Sequence of chain 1.B:
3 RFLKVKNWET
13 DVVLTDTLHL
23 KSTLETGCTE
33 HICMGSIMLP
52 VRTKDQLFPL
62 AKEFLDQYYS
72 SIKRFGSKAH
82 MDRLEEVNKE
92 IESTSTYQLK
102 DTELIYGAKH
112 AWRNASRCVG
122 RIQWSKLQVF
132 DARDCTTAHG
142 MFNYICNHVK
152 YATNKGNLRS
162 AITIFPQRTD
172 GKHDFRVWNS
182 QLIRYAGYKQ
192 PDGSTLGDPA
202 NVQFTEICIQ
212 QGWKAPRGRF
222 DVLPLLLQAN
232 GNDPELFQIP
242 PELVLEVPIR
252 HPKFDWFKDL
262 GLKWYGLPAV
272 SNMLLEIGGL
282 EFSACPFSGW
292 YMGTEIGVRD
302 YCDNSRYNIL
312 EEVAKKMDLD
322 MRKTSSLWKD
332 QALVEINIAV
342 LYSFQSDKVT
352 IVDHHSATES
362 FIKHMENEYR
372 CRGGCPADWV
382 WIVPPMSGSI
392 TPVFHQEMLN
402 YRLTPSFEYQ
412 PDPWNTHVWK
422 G

This protein binds this small molecule.
Small molecule (SMILES): CN(C)c1ccc(CCNCc2ccc3ccc(N)nc3c2)cc1

Binding-site contacts:
Ligand atom C10 contacts residue GLU296 of chain 1.B at 3.5 Å.
Ligand atom C11 contacts residue VAL271 of chain 1.B at 4.0 Å (hydrophobic).
Ligand atom C23 contacts residue MET40 of chain 1.B at 3.6 Å (hydrophobic).
Ligand atom C10 contacts residue HEM1 of chain 1.H at 3.8 Å.
Ligand atom C28 contacts residue TRP10 of chain 1.A at 3.9 Å (hydrophobic).
Ligand atom C02 contacts residue HEM1 of chain 1.H at 3.7 Å.
Ligand atom C11 contacts residue HEM1 of chain 1.H at 3.1 Å.
Ligand atom C22 contacts residue H4B1 of chain 1.I at 3.7 Å.
Ligand atom C02 contacts residue TRP291 of chain 1.B at 4.0 Å (hydrophobic).
Ligand atom C07 contacts residue VAL271 of chain 1.B at 3.1 Å (hydrophobic).
Ligand atom C22 contacts residue MET40 of chain 1.B at 3.5 Å (hydrophobic).
Ligand atom C07 contacts residue HEM1 of chain 1.H at 3.5 Å.
Ligand atom C09 contacts residue GLU296 of chain 1.B at 3.5 Å.
Ligand atom C03 contacts residue HEM1 of chain 1.H at 2.8 Å.
Ligand atom C14 contacts residue HEM1 of chain 1.H at 3.3 Å.
Ligand atom C13 contacts residue HEM1 of chain 1.H at 3.2 Å.
Ligand atom C29 contacts residue TRP10 of chain 1.A at 3.7 Å (hydrophobic).
Ligand atom C02 contacts residue PRO269 of chain 1.B at 4.2 Å (hydrophobic).
Ligand atom N02 contacts residue GLU296 of chain 1.B at 2.6 Å (salt-bridge).
Ligand atom C09 contacts residue HEM1 of chain 1.H at 3.3 Å.
Ligand atom C06 contacts residue HEM1 of chain 1.H at 3.4 Å.
Ligand atom N02 contacts residue TRP291 of chain 1.B at 2.9 Å (h-bond).
Ligand atom C06 contacts residue PHE288 of chain 1.B at 3.8 Å (hydrophobic).
Ligand atom C08 contacts residue VAL271 of chain 1.B at 3.4 Å (hydrophobic).
Ligand atom C05 contacts residue HEM1 of chain 1.H at 3.6 Å.
Ligand atom C08 contacts residue HEM1 of chain 1.H at 3.6 Å.
Ligand atom N12 contacts residue HEM1 of chain 1.H at 2.7 Å (h-bond).
Ligand atom C14 contacts residue TRP382 of chain 1.B at 3.4 Å (hydrophobic).
Ligand atom N01 contacts residue GLU296 of chain 1.B at 2.6 Å (salt-bridge).
Ligand atom C02 contacts residue GLU296 of chain 1.B at 3.4 Å.
Ligand atom N02 contacts residue MET293 of chain 1.B at 4.2 Å.
Ligand atom N02 contacts residue TYR292 of chain 1.B at 3.8 Å.
Ligand atom C06 contacts residue VAL271 of chain 1.B at 3.4 Å (hydrophobic).
Ligand atom N01 contacts residue HEM1 of chain 1.H at 4.1 Å.
Ligand atom C05 contacts residue VAL271 of chain 1.B at 4.0 Å (hydrophobic).
Ligand atom C04 contacts residue HEM1 of chain 1.H at 3.0 Å.
Ligand atom C21 contacts residue TRP382 of chain 1.B at 4.2 Å (hydrophobic).
Ligand atom C09 contacts residue VAL271 of chain 1.B at 4.0 Å (hydrophobic).
Ligand atom N02 contacts residue PRO269 of chain 1.B at 3.7 Å.
Ligand atom N02 contacts residue HEM1 of chain 1.H at 3.7 Å.

Sequence of chain 1.A:
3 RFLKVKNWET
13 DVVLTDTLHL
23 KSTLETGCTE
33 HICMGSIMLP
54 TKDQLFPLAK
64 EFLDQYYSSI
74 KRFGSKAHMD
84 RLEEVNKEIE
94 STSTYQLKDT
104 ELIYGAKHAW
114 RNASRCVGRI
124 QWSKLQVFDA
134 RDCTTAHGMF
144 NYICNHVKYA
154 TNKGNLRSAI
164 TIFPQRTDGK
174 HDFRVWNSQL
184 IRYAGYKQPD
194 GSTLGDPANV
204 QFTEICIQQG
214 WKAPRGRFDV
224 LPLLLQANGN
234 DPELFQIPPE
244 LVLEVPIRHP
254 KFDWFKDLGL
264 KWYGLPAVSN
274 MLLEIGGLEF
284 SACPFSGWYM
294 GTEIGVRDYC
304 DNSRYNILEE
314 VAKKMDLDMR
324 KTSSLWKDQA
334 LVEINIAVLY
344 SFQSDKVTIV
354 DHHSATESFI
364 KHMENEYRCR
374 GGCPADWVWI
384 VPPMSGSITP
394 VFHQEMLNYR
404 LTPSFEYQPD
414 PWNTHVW